Binding-site contacts:
Ligand atom O6 contacts residue ALA246 of chain 1.A at 3.5 Å.
Ligand atom O6 contacts residue CYS244 of chain 1.A at 3.2 Å (h-bond).
Ligand atom C2 contacts residue ALA246 of chain 1.A at 3.8 Å (hydrophobic).
Ligand atom O6 contacts residue GLY247 of chain 1.A at 3.7 Å.
Ligand atom S1 contacts residue CYS244 of chain 1.A at 3.3 Å (h-bond).
Ligand atom S1 contacts residue GLY249 of chain 1.A at 3.8 Å.
Ligand atom O6 contacts residue GLY249 of chain 1.A at 2.7 Å (h-bond).
Ligand atom C5 contacts residue ALA246 of chain 1.A at 3.8 Å (hydrophobic).
Ligand atom O7 contacts residue ALA246 of chain 1.A at 3.0 Å (h-bond).
Ligand atom C5 contacts residue ASP210 of chain 1.A at 3.6 Å.
Ligand atom O1 contacts residue TYR73 of chain 1.A at 3.3 Å.
Ligand atom O5 contacts residue ASP210 of chain 1.A at 3.4 Å (salt-bridge).
Ligand atom O2 contacts residue ASN75 of chain 1.A at 3.1 Å (h-bond).
Ligand atom O3 contacts residue HIS211 of chain 1.A at 3.8 Å.
Ligand atom O7 contacts residue ASP210 of chain 1.A at 3.8 Å.
Ligand atom O7 contacts residue CYS244 of chain 1.A at 3.2 Å (h-bond).
Ligand atom O6 contacts residue VAL248 of chain 1.A at 3.1 Å (h-bond).
Ligand atom C6 contacts residue ALA246 of chain 1.A at 3.8 Å (hydrophobic).
Ligand atom C19 contacts residue TYR73 of chain 1.A at 3.7 Å (hydrophobic).
Ligand atom C8 contacts residue ASN75 of chain 1.A at 3.5 Å.
Ligand atom O4 contacts residue ASN75 of chain 1.A at 3.6 Å.
Ligand atom N1 contacts residue ASP210 of chain 1.A at 2.7 Å (salt-bridge).
Ligand atom O5 contacts residue GLY249 of chain 1.A at 3.7 Å.
Ligand atom N1 contacts residue HIS211 of chain 1.A at 3.8 Å.
Ligand atom O7 contacts residue ARG250 of chain 1.A at 3.5 Å (salt-bridge).
Ligand atom C1 contacts residue ALA246 of chain 1.A at 3.7 Å (hydrophobic).
Ligand atom O1 contacts residue ASN75 of chain 1.A at 3.4 Å (h-bond).
Ligand atom C5 contacts residue HIS211 of chain 1.A at 3.3 Å.
Ligand atom C2 contacts residue ASP210 of chain 1.A at 3.2 Å.
Ligand atom O7 contacts residue SER245 of chain 1.A at 2.9 Å (h-bond).
Ligand atom C4 contacts residue HIS211 of chain 1.A at 3.5 Å.
Ligand atom O5 contacts residue ARG250 of chain 1.A at 3.0 Å (salt-bridge).
Ligand atom S1 contacts residue ASP210 of chain 1.A at 3.5 Å (salt-bridge).
Ligand atom C17 contacts residue ASN75 of chain 1.A at 3.5 Å.
Ligand atom O5 contacts residue CYS244 of chain 1.A at 3.2 Å (h-bond).
Ligand atom C2 contacts residue HIS211 of chain 1.A at 3.5 Å.
Ligand atom C3 contacts residue ALA246 of chain 1.A at 3.8 Å (hydrophobic).
Ligand atom C6 contacts residue TYR73 of chain 1.A at 3.4 Å (hydrophobic).
Ligand atom C4 contacts residue GLN288 of chain 1.A at 3.7 Å.
Ligand atom C4 contacts residue ALA246 of chain 1.A at 3.8 Å (hydrophobic).

A small-molecule ligand and the protein it binds are described below.
Small molecule (SMILES): COC(=O)C(Cc1ccccc1)(Cc1ccc(NS(=O)(=O)O)cc1)C(=O)OC

Sequence of chain 1.A:
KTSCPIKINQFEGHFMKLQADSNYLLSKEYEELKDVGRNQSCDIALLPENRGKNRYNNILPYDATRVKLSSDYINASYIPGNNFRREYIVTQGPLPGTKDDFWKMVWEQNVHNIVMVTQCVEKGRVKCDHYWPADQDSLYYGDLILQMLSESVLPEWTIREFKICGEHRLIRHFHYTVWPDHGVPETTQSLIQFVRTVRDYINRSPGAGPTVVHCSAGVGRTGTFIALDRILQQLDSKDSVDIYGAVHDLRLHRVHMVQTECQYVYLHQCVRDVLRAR